Sequence of chain 1.G:
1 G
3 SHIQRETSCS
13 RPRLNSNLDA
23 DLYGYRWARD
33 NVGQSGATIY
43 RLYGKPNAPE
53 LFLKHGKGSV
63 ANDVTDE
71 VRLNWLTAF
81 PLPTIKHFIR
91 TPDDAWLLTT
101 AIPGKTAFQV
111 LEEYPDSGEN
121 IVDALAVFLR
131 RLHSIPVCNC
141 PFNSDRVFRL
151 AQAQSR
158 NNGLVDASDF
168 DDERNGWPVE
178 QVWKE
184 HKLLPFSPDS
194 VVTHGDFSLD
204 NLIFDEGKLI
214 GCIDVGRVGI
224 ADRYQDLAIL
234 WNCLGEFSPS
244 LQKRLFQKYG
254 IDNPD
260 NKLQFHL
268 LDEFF

Binding-site contacts:
Ligand atom N3 contacts residue PHE167 of chain 1.G at 3.7 Å.
Ligand atom C1 contacts residue ASP166 of chain 1.G at 4.0 Å.
Ligand atom C3 contacts residue ASP199 of chain 1.G at 3.5 Å.
Ligand atom O11 contacts residue ASN235 of chain 1.G at 3.8 Å.
Ligand atom C12 contacts residue ASP269 of chain 1.G at 3.5 Å.
Ligand atom O13 contacts residue ASP168 of chain 1.G at 2.8 Å (salt-bridge).
Ligand atom O13 contacts residue PHE167 of chain 1.G at 3.8 Å.
Ligand atom C12 contacts residue GLU270 of chain 1.G at 3.4 Å.
Ligand atom C8 contacts residue ASP166 of chain 1.G at 3.5 Å.
Ligand atom C15 contacts residue ASP168 of chain 1.G at 3.5 Å.
Ligand atom C15 contacts residue GLU239 of chain 1.G at 4.0 Å.
Ligand atom C16 contacts residue GLU239 of chain 1.G at 3.1 Å.
Ligand atom N3 contacts residue ASP168 of chain 1.G at 2.9 Å (salt-bridge).
Ligand atom C7 contacts residue ASP166 of chain 1.G at 3.6 Å.
Ligand atom N2 contacts residue ASP269 of chain 1.G at 2.9 Å (salt-bridge).
Ligand atom C18 contacts residue GLU239 of chain 1.G at 3.3 Å.
Ligand atom C15 contacts residue ASN235 of chain 1.G at 3.6 Å.
Ligand atom N1 contacts residue PHE272 of chain 1.G at 2.9 Å (h-bond).
Ligand atom C12 contacts residue ASP166 of chain 1.G at 3.8 Å.
Ligand atom C5 contacts residue PHE272 of chain 1.G at 3.6 Å (hydrophobic).
Ligand atom C11 contacts residue ASP269 of chain 1.G at 3.4 Å.
Ligand atom O7 contacts residue ASP199 of chain 1.G at 2.6 Å (salt-bridge).
Ligand atom C6 contacts residue PHE272 of chain 1.G at 3.1 Å (hydrophobic).
Ligand atom N4 contacts residue ASP168 of chain 1.G at 4.0 Å.
Ligand atom C14 contacts residue ASP168 of chain 1.G at 3.6 Å.
Ligand atom C9 contacts residue ASP166 of chain 1.G at 3.8 Å.
Ligand atom N2 contacts residue PHE272 of chain 1.G at 2.8 Å (h-bond).
Ligand atom O5 contacts residue ASP166 of chain 1.G at 3.9 Å.
Ligand atom N3 contacts residue ASP166 of chain 1.G at 2.8 Å (salt-bridge).
Ligand atom O14 contacts residue GLU239 of chain 1.G at 2.6 Å (salt-bridge).
Ligand atom O11 contacts residue ASP168 of chain 1.G at 3.4 Å (salt-bridge).
Ligand atom N3 contacts residue GLU270 of chain 1.G at 2.6 Å (salt-bridge).
Ligand atom O14 contacts residue ASN235 of chain 1.G at 2.9 Å (h-bond).
Ligand atom C7 contacts residue ASP168 of chain 1.G at 3.8 Å.
Ligand atom N4 contacts residue GLU239 of chain 1.G at 3.5 Å (salt-bridge).
Ligand atom C7 contacts residue GLU270 of chain 1.G at 3.5 Å.
Ligand atom O8 contacts residue PHE272 of chain 1.G at 3.8 Å.
Ligand atom O10 contacts residue ASP166 of chain 1.G at 3.8 Å.
Ligand atom O14 contacts residue CYS236 of chain 1.G at 3.5 Å.
Ligand atom C10 contacts residue ASP166 of chain 1.G at 3.4 Å.

A small-molecule ligand and the protein it binds are described below.
Small molecule (SMILES): NC[C@H]1O[C@H](O[C@H]2[C@H](O)[C@@H](O[C@H]3O[C@H](CO)[C@@H](O)[C@H](N)[C@H]3O)[C@H](N)C[C@@H]2N)[C@H](O)[C@@H](O)[C@@H]1O